Binding-site contacts:
Ligand atom CB contacts residue ASN20 of chain 1.A at 4.4 Å.
Ligand atom CG contacts residue ASP43 of chain 1.A at 4.3 Å.
Ligand atom CE contacts residue ASP43 of chain 1.A at 3.3 Å.
Ligand atom CB contacts residue TYR24 of chain 1.A at 4.0 Å (hydrophobic).
Ligand atom NZ contacts residue ASP43 of chain 1.A at 2.9 Å (salt-bridge).
Ligand atom CH1 contacts residue ASP43 of chain 1.A at 3.1 Å.
Ligand atom CH1 contacts residue TYR24 of chain 1.A at 3.8 Å (hydrophobic).
Ligand atom CH2 contacts residue TRP17 of chain 1.A at 3.3 Å (hydrophobic).
Ligand atom NZ contacts residue TYR45 of chain 1.A at 4.4 Å.
Ligand atom N contacts residue ASN20 of chain 1.A at 4.2 Å.
Ligand atom CE contacts residue TYR24 of chain 1.A at 3.2 Å (hydrophobic).
Ligand atom CD contacts residue ASP43 of chain 1.A at 4.3 Å.
Ligand atom CH2 contacts residue TYR24 of chain 1.A at 4.4 Å (hydrophobic).
Ligand atom CH2 contacts residue ASP43 of chain 1.A at 4.2 Å.
Ligand atom CH1 contacts residue PHE41 of chain 1.A at 3.5 Å (hydrophobic).
Ligand atom NZ contacts residue TYR24 of chain 1.A at 4.3 Å.
Ligand atom CD contacts residue TYR24 of chain 1.A at 3.4 Å (hydrophobic).
Ligand atom CG contacts residue TYR24 of chain 1.A at 4.2 Å (hydrophobic).

Sequence of chain 1.A:
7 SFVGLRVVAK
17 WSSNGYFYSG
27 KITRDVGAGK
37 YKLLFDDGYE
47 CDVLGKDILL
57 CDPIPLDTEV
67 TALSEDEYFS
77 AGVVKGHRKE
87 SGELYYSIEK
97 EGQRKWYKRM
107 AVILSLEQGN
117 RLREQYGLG

The protein below binds the small molecule below.
Small molecule (SMILES): CN(C)CCCC[C@H](N)C(=O)O